Sequence of chain 1.A:
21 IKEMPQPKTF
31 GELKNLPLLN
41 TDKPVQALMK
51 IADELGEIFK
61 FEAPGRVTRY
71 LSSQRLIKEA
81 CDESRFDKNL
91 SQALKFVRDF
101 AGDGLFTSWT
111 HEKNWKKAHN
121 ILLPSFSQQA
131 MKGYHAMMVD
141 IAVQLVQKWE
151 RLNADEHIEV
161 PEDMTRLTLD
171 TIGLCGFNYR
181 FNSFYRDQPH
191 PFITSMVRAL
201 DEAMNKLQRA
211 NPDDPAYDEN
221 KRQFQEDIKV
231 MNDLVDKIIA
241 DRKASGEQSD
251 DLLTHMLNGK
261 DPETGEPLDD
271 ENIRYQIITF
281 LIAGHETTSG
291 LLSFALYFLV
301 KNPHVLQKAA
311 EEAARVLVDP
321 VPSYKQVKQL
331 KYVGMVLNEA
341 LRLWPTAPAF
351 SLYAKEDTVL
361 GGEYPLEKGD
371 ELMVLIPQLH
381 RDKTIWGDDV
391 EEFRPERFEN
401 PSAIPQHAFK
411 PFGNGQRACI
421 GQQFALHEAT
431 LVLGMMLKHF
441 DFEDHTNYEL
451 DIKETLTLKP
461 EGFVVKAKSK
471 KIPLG

Binding-site contacts:
Ligand atom CMD contacts residue ILE420 of chain 1.A at 3.3 Å (hydrophobic).
Ligand atom CHA contacts residue CYS419 of chain 1.A at 3.5 Å (hydrophobic).
Ligand atom O1A contacts residue LYS88 of chain 1.A at 3.0 Å (salt-bridge).
Ligand atom NC contacts residue CYS419 of chain 1.A at 2.9 Å (h-bond).
Ligand atom NC contacts residue ALA283 of chain 1.A at 3.5 Å.
Ligand atom NC contacts residue DMS1 of chain 1.E at 3.1 Å (h-bond).
Ligand atom CBD contacts residue ALA418 of chain 1.A at 3.5 Å (hydrophobic).
Ligand atom NB contacts residue CYS419 of chain 1.A at 3.0 Å (h-bond).
Ligand atom NA contacts residue CYS419 of chain 1.A at 3.0 Å.
Ligand atom CMC contacts residue THR288 of chain 1.A at 3.4 Å.
Ligand atom C1C contacts residue CYS419 of chain 1.A at 3.6 Å (hydrophobic).
Ligand atom O2D contacts residue TRP115 of chain 1.A at 3.0 Å (h-bond).
Ligand atom CGA contacts residue LYS88 of chain 1.A at 3.4 Å.
Ligand atom NA contacts residue DMS1 of chain 1.E at 3.1 Å (h-bond).
Ligand atom NB contacts residue DMS1 of chain 1.E at 3.2 Å (h-bond).
Ligand atom C1A contacts residue CYS419 of chain 1.A at 3.5 Å (hydrophobic).
Ligand atom CMA contacts residue PHE412 of chain 1.A at 3.6 Å (hydrophobic).
Ligand atom ND contacts residue DMS1 of chain 1.E at 3.1 Å (h-bond).
Ligand atom O1D contacts residue ARG417 of chain 1.A at 2.6 Å (salt-bridge).
Ligand atom C4D contacts residue DMS1 of chain 1.E at 3.5 Å.
Ligand atom CGA contacts residue PHE350 of chain 1.A at 3.5 Å (hydrophobic).
Ligand atom CMA contacts residue PRO411 of chain 1.A at 3.5 Å (hydrophobic).
Ligand atom C2C contacts residue ALA283 of chain 1.A at 3.5 Å (hydrophobic).
Ligand atom RH contacts residue CYS419 of chain 1.A at 2.3 Å.
Ligand atom O2A contacts residue PHE350 of chain 1.A at 3.3 Å.
Ligand atom C4A contacts residue DMS1 of chain 1.E at 3.5 Å.
Ligand atom CAD contacts residue PHE106 of chain 1.A at 3.5 Å (hydrophobic).
Ligand atom CGD contacts residue LEU105 of chain 1.A at 3.4 Å (hydrophobic).
Ligand atom C3C contacts residue ALA283 of chain 1.A at 3.2 Å (hydrophobic).
Ligand atom O1D contacts residue LEU105 of chain 1.A at 2.9 Å (h-bond).
Ligand atom ND contacts residue CYS419 of chain 1.A at 3.2 Å (h-bond).
Ligand atom C4A contacts residue CYS419 of chain 1.A at 3.5 Å (hydrophobic).
Ligand atom CMA contacts residue GLY413 of chain 1.A at 3.5 Å.
Ligand atom O1D contacts residue TRP115 of chain 1.A at 3.5 Å (h-bond).
Ligand atom RH contacts residue DMS1 of chain 1.E at 2.3 Å.
Ligand atom CMB contacts residue THR346 of chain 1.A at 3.5 Å.
Ligand atom C4C contacts residue ALA283 of chain 1.A at 3.3 Å (hydrophobic).
Ligand atom C1D contacts residue DMS1 of chain 1.E at 3.5 Å.
Ligand atom CBC contacts residue PHE126 of chain 1.A at 3.1 Å (hydrophobic).
Ligand atom C1C contacts residue DMS1 of chain 1.E at 3.5 Å.

The protein below binds the small molecule below.
Small molecule (SMILES): CCC1=C(C)C2=Cc3c(CC)c(C)c4n3[Rh]35<-N2=C1C=c1c(C)c(CCC(=O)O)c(n13)=CC1=N->5C(=C4)C(C)=C1CCC(=O)O